The small molecule below binds the protein below.
Small molecule (SMILES): CC(=O)N[C@@H]1[C@@H](O)[C@H](O)[C@@H](CO)O[C@H]1O

Sequence of chain 4.A:
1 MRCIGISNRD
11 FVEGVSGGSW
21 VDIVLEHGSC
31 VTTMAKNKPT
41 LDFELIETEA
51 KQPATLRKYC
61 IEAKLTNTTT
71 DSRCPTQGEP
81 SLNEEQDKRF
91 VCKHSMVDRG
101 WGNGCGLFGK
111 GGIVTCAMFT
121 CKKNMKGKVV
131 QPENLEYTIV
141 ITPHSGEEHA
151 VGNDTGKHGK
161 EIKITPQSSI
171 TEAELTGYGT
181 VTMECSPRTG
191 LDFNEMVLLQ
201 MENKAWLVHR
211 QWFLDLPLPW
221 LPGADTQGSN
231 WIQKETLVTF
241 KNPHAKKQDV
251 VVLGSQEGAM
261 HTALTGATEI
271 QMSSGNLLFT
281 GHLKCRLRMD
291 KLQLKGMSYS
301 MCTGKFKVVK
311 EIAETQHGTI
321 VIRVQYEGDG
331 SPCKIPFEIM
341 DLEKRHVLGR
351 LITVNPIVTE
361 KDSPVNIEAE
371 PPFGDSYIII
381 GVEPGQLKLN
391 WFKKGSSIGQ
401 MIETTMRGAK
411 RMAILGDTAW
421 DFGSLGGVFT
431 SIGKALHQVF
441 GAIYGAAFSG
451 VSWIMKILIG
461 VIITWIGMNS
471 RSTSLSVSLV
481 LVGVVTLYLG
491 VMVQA

Binding-site contacts:
Ligand atom C1 contacts residue ASN67 of chain 4.A at 1.4 Å.
Ligand atom C8 contacts residue MET118 of chain 4.A at 4.3 Å (hydrophobic).
Ligand atom C8 contacts residue ASN67 of chain 4.A at 4.3 Å.
Ligand atom C7 contacts residue ASN67 of chain 4.A at 3.9 Å.
Ligand atom C8 contacts residue PHE90 of chain 4.A at 3.7 Å (hydrophobic).
Ligand atom O7 contacts residue ASN67 of chain 4.A at 4.3 Å.
Ligand atom C5 contacts residue ASN67 of chain 4.A at 3.7 Å.
Ligand atom C3 contacts residue ASN67 of chain 4.A at 3.8 Å.
Ligand atom C2 contacts residue ASN67 of chain 4.A at 2.5 Å.
Ligand atom O5 contacts residue ASN67 of chain 4.A at 2.4 Å (h-bond).
Ligand atom N2 contacts residue ASN67 of chain 4.A at 2.9 Å (h-bond).
Ligand atom C4 contacts residue ASN67 of chain 4.A at 4.2 Å.